The small molecule below binds the protein below.
Small molecule (SMILES): CC(=O)N[C@@H]1[C@@H](O)[C@H](O)[C@@H](CO)O[C@H]1O

Sequence of chain 3.B:
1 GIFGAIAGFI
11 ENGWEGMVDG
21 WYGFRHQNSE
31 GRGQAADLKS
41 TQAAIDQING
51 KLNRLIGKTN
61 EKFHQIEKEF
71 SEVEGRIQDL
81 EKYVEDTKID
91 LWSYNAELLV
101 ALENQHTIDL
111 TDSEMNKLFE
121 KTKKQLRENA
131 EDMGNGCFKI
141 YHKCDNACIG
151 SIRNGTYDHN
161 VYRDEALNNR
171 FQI

Binding-site contacts:
Ligand atom O5 contacts residue THR156 of chain 3.B at 3.2 Å (h-bond).
Ligand atom C1 contacts residue THR156 of chain 3.B at 4.1 Å.
Ligand atom O7 contacts residue ARG153 of chain 3.B at 4.4 Å.
Ligand atom O7 contacts residue ASN154 of chain 3.B at 4.2 Å.
Ligand atom C6 contacts residue SER151 of chain 3.B at 3.6 Å.
Ligand atom O5 contacts residue SER151 of chain 3.B at 3.4 Å.
Ligand atom N2 contacts residue ASN154 of chain 3.B at 2.9 Å (h-bond).
Ligand atom O4 contacts residue ALA147 of chain 3.B at 4.5 Å.
Ligand atom O7 contacts residue GLY150 of chain 3.B at 4.2 Å.
Ligand atom C1 contacts residue GLY150 of chain 3.B at 3.9 Å.
Ligand atom O6 contacts residue SER151 of chain 3.B at 3.9 Å.
Ligand atom C1 contacts residue ASN154 of chain 3.B at 1.5 Å.
Ligand atom C4 contacts residue ASN154 of chain 3.B at 4.3 Å.
Ligand atom C5 contacts residue THR156 of chain 3.B at 3.9 Å.
Ligand atom C4 contacts residue ALA147 of chain 3.B at 4.2 Å (hydrophobic).
Ligand atom C2 contacts residue GLY150 of chain 3.B at 4.1 Å.
Ligand atom O5 contacts residue ASN154 of chain 3.B at 2.5 Å (h-bond).
Ligand atom O6 contacts residue ALA147 of chain 3.B at 3.8 Å.
Ligand atom C1 contacts residue SER151 of chain 3.B at 4.4 Å.
Ligand atom C3 contacts residue ASN154 of chain 3.B at 3.8 Å.
Ligand atom O5 contacts residue GLY150 of chain 3.B at 3.8 Å.
Ligand atom C6 contacts residue THR156 of chain 3.B at 3.6 Å.
Ligand atom C7 contacts residue ASN154 of chain 3.B at 3.8 Å.
Ligand atom C2 contacts residue ASN154 of chain 3.B at 2.5 Å.
Ligand atom C5 contacts residue SER151 of chain 3.B at 4.3 Å.
Ligand atom C5 contacts residue ASN154 of chain 3.B at 3.8 Å.